A small-molecule ligand and the protein it binds are described below.
Small molecule (SMILES): CC(=O)N[C@@H]1[C@@H](O)[C@H](O)[C@@H](CO)O[C@H]1O

Binding-site contacts:
Ligand atom O5 contacts residue ASN471 of chain 1.A at 2.2 Å (h-bond).
Ligand atom C5 contacts residue ASN471 of chain 1.A at 3.0 Å.
Ligand atom O4 contacts residue ASN471 of chain 1.A at 3.9 Å.
Ligand atom O6 contacts residue ASN471 of chain 1.A at 4.2 Å.
Ligand atom C4 contacts residue ASN471 of chain 1.A at 3.2 Å.
Ligand atom C3 contacts residue ASN471 of chain 1.A at 3.9 Å.
Ligand atom C2 contacts residue ASN471 of chain 1.A at 3.3 Å.
Ligand atom C1 contacts residue ASN471 of chain 1.A at 3.0 Å.
Ligand atom C6 contacts residue ASN471 of chain 1.A at 3.3 Å.

Sequence of chain 1.A:
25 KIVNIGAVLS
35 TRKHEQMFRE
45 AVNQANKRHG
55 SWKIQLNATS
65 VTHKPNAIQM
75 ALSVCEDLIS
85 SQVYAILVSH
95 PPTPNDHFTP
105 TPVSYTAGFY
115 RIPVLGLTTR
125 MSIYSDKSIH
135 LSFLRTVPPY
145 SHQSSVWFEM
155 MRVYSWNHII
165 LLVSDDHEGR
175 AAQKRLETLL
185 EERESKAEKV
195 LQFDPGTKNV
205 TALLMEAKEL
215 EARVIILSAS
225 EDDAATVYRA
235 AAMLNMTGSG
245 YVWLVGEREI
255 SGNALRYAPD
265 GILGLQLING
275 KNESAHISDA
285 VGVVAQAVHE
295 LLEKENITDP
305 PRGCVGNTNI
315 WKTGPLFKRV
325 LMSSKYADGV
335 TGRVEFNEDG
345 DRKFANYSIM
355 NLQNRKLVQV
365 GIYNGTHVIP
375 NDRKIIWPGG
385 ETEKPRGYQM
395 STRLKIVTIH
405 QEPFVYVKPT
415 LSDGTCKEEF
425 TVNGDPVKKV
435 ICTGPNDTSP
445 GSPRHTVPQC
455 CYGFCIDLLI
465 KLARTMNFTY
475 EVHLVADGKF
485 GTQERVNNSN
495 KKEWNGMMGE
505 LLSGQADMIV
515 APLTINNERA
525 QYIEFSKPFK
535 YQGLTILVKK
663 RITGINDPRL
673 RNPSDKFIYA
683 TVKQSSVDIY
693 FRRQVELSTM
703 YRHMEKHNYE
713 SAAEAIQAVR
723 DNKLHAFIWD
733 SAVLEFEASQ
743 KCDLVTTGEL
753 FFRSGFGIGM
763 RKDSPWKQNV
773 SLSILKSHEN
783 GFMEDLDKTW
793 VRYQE